Binding-site contacts:
Ligand atom C4C contacts residue VAL188 of chain 23.A at 3.7 Å (hydrophobic).
Ligand atom C1C contacts residue LEU106 of chain 23.A at 3.8 Å (hydrophobic).
Ligand atom C4C contacts residue VAL191 of chain 23.A at 3.0 Å (hydrophobic).
Ligand atom C4A contacts residue PRO174 of chain 23.A at 3.1 Å (hydrophobic).
Ligand atom C5A contacts residue ALA150 of chain 23.A at 3.6 Å (hydrophobic).
Ligand atom C2A contacts residue TYR152 of chain 23.A at 3.6 Å (hydrophobic).
Ligand atom C5A contacts residue PHE186 of chain 23.A at 3.5 Å (hydrophobic).
Ligand atom C3B contacts residue VAL188 of chain 23.A at 3.8 Å (hydrophobic).
Ligand atom C6B contacts residue TYR128 of chain 23.A at 3.3 Å (hydrophobic).
Ligand atom C4B contacts residue TYR152 of chain 23.A at 3.8 Å (hydrophobic).
Ligand atom C5 contacts residue LEU106 of chain 23.A at 3.8 Å (hydrophobic).
Ligand atom N3A contacts residue PHE186 of chain 23.A at 4.0 Å.
Ligand atom C2B contacts residue VAL188 of chain 23.A at 3.5 Å (hydrophobic).
Ligand atom C1C contacts residue TYR128 of chain 23.A at 3.7 Å (hydrophobic).
Ligand atom C3B contacts residue TYR152 of chain 23.A at 3.7 Å (hydrophobic).
Ligand atom N3A contacts residue TYR152 of chain 23.A at 3.5 Å.
Ligand atom N3A contacts residue PRO174 of chain 23.A at 3.7 Å.
Ligand atom C2A contacts residue PHE186 of chain 23.A at 3.3 Å (hydrophobic).
Ligand atom C4B contacts residue PHE186 of chain 23.A at 3.6 Å (hydrophobic).
Ligand atom O1A contacts residue PHE186 of chain 23.A at 3.0 Å.
Ligand atom C2C contacts residue TYR197 of chain 23.A at 3.7 Å (hydrophobic).
Ligand atom C4 contacts residue TYR197 of chain 23.A at 3.8 Å (hydrophobic).
Ligand atom C1B contacts residue ILE104 of chain 23.A at 4.0 Å (hydrophobic).
Ligand atom N3A contacts residue ALA24 of chain 23.C at 3.8 Å.
Ligand atom O1B contacts residue ILE104 of chain 23.A at 3.9 Å.
Ligand atom C5C contacts residue VAL191 of chain 23.A at 3.8 Å (hydrophobic).
Ligand atom O1 contacts residue MET221 of chain 23.A at 3.8 Å.
Ligand atom C5B contacts residue TYR128 of chain 23.A at 4.0 Å (hydrophobic).
Ligand atom O1B contacts residue TYR128 of chain 23.A at 3.4 Å (h-bond).
Ligand atom C2C contacts residue MET221 of chain 23.A at 3.8 Å (hydrophobic).
Ligand atom C1B contacts residue TYR128 of chain 23.A at 3.6 Å (hydrophobic).
Ligand atom C3C contacts residue TYR128 of chain 23.A at 3.4 Å (hydrophobic).
Ligand atom O1 contacts residue LEU106 of chain 23.A at 3.8 Å.
Ligand atom C5B contacts residue MET224 of chain 23.A at 3.9 Å (hydrophobic).
Ligand atom N2 contacts residue LEU106 of chain 23.A at 3.8 Å.
Ligand atom C4 contacts residue LEU106 of chain 23.A at 3.9 Å (hydrophobic).
Ligand atom C5B contacts residue PHE186 of chain 23.A at 3.9 Å (hydrophobic).
Ligand atom C6B contacts residue ILE104 of chain 23.A at 3.6 Å (hydrophobic).
Ligand atom C1B contacts residue VAL188 of chain 23.A at 3.8 Å (hydrophobic).
Ligand atom C5A contacts residue VAL176 of chain 23.A at 3.6 Å (hydrophobic).

Sequence of chain 23.A:
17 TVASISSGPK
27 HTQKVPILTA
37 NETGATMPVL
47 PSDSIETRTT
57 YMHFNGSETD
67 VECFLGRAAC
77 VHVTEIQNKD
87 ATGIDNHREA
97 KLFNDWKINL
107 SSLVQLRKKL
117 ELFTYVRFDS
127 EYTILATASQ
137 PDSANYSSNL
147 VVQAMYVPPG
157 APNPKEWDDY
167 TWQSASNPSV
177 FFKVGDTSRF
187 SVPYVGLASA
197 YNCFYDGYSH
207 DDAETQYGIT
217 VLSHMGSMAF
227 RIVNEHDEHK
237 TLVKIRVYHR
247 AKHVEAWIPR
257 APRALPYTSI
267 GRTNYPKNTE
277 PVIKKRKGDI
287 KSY

Sequence of chain 23.C:
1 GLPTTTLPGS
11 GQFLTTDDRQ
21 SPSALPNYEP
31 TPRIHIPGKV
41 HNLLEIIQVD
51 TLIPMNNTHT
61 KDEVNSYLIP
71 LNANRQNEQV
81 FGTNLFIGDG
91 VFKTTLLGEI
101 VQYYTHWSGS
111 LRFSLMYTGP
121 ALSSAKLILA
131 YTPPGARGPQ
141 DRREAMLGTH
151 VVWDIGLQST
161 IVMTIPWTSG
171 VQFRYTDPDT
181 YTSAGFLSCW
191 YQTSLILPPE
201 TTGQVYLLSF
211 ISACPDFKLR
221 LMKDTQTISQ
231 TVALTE

This small molecule binds to this protein.
Small molecule (SMILES): Cc1cc(CCCCCOc2ccc(C3=NCCO3)cc2)on1